Binding-site contacts:
Ligand atom C2 contacts residue ASN1074 of chain 1.B at 2.4 Å.
Ligand atom C8 contacts residue GLU1072 of chain 1.B at 3.9 Å.
Ligand atom C1 contacts residue ASN1074 of chain 1.B at 1.4 Å.
Ligand atom O7 contacts residue ASN1074 of chain 1.B at 4.0 Å.
Ligand atom C5 contacts residue ASN1074 of chain 1.B at 3.7 Å.
Ligand atom O4 contacts residue ALA706 of chain 1.B at 3.2 Å.
Ligand atom C3 contacts residue ASN1074 of chain 1.B at 3.8 Å.
Ligand atom C7 contacts residue ASN1074 of chain 1.B at 3.6 Å.
Ligand atom N2 contacts residue ASN1074 of chain 1.B at 2.9 Å (h-bond).
Ligand atom C3 contacts residue ALA706 of chain 1.B at 4.4 Å (hydrophobic).
Ligand atom C8 contacts residue ASN1074 of chain 1.B at 4.4 Å.
Ligand atom C4 contacts residue ASN1074 of chain 1.B at 4.2 Å.
Ligand atom C4 contacts residue ALA706 of chain 1.B at 4.2 Å (hydrophobic).
Ligand atom O5 contacts residue ASN1074 of chain 1.B at 2.4 Å (h-bond).

This small molecule binds to this protein.
Small molecule (SMILES): CC(=O)N[C@@H]1[C@@H](O)[C@H](O)[C@@H](CO)O[C@H]1O

Sequence of chain 1.B:
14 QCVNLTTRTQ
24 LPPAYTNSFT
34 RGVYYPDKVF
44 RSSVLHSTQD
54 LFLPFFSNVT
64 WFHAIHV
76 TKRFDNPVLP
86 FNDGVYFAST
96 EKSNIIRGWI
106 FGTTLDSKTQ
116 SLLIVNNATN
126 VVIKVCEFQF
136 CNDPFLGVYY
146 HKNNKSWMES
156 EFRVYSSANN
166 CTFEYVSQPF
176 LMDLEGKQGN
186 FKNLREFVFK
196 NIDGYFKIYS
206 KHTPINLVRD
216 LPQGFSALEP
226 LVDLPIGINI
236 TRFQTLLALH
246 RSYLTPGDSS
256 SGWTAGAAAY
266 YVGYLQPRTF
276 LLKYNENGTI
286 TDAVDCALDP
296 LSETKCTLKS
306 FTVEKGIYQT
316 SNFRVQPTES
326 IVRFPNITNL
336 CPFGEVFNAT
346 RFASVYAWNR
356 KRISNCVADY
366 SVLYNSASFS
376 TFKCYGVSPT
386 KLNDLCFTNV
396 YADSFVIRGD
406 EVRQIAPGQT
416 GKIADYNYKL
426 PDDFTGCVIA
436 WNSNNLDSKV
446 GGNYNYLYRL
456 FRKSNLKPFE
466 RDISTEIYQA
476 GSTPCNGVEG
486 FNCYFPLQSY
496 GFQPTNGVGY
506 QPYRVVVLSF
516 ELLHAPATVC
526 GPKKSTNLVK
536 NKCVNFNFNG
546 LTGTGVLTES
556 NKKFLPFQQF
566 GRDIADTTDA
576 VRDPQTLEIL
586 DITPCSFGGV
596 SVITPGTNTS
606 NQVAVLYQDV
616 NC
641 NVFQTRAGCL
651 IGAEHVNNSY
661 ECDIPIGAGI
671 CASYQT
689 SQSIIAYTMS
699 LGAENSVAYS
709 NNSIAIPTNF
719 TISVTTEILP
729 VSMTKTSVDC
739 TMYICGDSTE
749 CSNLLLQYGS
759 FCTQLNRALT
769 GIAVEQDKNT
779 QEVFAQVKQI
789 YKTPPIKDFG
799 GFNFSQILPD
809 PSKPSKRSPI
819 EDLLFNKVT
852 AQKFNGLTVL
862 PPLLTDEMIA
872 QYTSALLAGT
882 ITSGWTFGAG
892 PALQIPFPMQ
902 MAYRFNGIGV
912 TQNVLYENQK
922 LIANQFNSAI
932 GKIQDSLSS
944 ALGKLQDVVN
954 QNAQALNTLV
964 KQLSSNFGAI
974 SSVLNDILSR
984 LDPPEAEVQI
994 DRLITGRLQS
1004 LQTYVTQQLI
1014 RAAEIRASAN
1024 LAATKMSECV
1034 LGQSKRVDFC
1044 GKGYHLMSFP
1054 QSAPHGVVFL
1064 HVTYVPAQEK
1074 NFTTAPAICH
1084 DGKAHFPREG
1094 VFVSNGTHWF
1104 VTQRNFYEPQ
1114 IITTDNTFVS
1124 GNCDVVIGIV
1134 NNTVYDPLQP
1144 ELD